Sequence of chain 1.B:
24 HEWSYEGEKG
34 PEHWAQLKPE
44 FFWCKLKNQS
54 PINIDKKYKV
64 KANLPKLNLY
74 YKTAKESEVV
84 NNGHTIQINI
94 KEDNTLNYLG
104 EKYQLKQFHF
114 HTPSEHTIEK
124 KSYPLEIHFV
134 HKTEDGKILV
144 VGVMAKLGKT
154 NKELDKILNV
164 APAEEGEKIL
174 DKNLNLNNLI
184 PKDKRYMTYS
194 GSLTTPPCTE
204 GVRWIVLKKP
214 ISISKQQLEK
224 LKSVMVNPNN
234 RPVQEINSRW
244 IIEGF

Binding-site contacts:
Ligand atom C1 contacts residue THR198 of chain 1.B at 4.1 Å.
Ligand atom N1 contacts residue ZN1 of chain 1.E at 2.0 Å.
Ligand atom O2 contacts residue TRP207 of chain 1.B at 4.4 Å.
Ligand atom N2 contacts residue THR198 of chain 1.B at 2.9 Å (h-bond).
Ligand atom N1 contacts residue THR197 of chain 1.B at 2.7 Å (h-bond).
Ligand atom C1 contacts residue ZN1 of chain 1.E at 4.2 Å.
Ligand atom S1 contacts residue THR197 of chain 1.B at 3.7 Å.
Ligand atom O1 contacts residue LEU196 of chain 1.B at 3.4 Å.
Ligand atom S1 contacts residue HIS112 of chain 1.B at 3.8 Å.
Ligand atom C3 contacts residue GLN110 of chain 1.B at 4.0 Å.
Ligand atom N1 contacts residue HIS112 of chain 1.B at 3.2 Å (h-bond).
Ligand atom C1 contacts residue HIS112 of chain 1.B at 4.2 Å.
Ligand atom N2 contacts residue LEU196 of chain 1.B at 4.0 Å.
Ligand atom N3 contacts residue LEU196 of chain 1.B at 3.7 Å.
Ligand atom S2 contacts residue VAL133 of chain 1.B at 3.7 Å.
Ligand atom N3 contacts residue THR198 of chain 1.B at 2.9 Å (h-bond).
Ligand atom O3 contacts residue VAL133 of chain 1.B at 3.7 Å.
Ligand atom N1 contacts residue HIS131 of chain 1.B at 3.3 Å (h-bond).
Ligand atom S1 contacts residue HIS131 of chain 1.B at 3.9 Å.
Ligand atom O1 contacts residue SER195 of chain 1.B at 4.2 Å.
Ligand atom O2 contacts residue VAL143 of chain 1.B at 3.9 Å.
Ligand atom C1 contacts residue LEU196 of chain 1.B at 4.0 Å (hydrophobic).
Ligand atom N1 contacts residue GLU118 of chain 1.B at 3.9 Å.
Ligand atom C2 contacts residue LEU196 of chain 1.B at 4.0 Å (hydrophobic).
Ligand atom C2 contacts residue THR198 of chain 1.B at 4.1 Å.
Ligand atom S2 contacts residue GLN110 of chain 1.B at 4.2 Å.
Ligand atom O1 contacts residue THR197 of chain 1.B at 2.9 Å (h-bond).
Ligand atom S2 contacts residue LEU196 of chain 1.B at 4.0 Å.
Ligand atom O2 contacts residue HIS112 of chain 1.B at 3.1 Å.
Ligand atom O1 contacts residue TRP207 of chain 1.B at 3.6 Å.
Ligand atom O2 contacts residue ZN1 of chain 1.E at 3.0 Å.
Ligand atom C4 contacts residue LYS135 of chain 1.B at 4.0 Å.
Ligand atom N3 contacts residue THR197 of chain 1.B at 4.0 Å.
Ligand atom O3 contacts residue GLN110 of chain 1.B at 3.3 Å (h-bond).
Ligand atom O2 contacts residue VAL133 of chain 1.B at 3.7 Å.
Ligand atom S1 contacts residue ZN1 of chain 1.E at 3.0 Å.
Ligand atom O1 contacts residue ZN1 of chain 1.E at 4.1 Å.
Ligand atom S2 contacts residue HIS112 of chain 1.B at 4.0 Å.
Ligand atom O2 contacts residue HIS131 of chain 1.B at 3.4 Å (h-bond).
Ligand atom N1 contacts residue HIS114 of chain 1.B at 3.4 Å (h-bond).

The protein below binds the small molecule below.
Small molecule (SMILES): CC(=O)Nc1nnc(S(N)(=O)=O)s1